A small-molecule ligand and the protein it binds are described below.
Small molecule (SMILES): CC(=O)N[C@@H]1[C@@H](O)[C@H](O)[C@@H](CO)O[C@H]1O

Sequence of chain 13.A:
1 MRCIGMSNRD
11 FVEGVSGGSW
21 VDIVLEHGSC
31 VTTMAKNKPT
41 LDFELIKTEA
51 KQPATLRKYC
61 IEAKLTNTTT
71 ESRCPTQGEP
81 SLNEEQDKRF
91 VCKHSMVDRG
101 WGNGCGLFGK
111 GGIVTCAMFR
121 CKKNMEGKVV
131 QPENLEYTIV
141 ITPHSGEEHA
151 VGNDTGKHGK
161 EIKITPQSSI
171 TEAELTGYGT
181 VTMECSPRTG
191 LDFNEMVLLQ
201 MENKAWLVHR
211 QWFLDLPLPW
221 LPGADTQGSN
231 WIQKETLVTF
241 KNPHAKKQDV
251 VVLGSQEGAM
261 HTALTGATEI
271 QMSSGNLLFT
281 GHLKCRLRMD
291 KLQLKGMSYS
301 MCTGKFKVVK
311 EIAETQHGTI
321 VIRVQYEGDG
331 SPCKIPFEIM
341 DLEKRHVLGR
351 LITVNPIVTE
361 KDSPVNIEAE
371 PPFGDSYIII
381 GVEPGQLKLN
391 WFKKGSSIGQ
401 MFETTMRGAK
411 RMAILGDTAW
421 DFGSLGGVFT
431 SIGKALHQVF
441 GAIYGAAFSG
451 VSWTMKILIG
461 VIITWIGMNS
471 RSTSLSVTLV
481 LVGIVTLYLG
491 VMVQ

Binding-site contacts:
Ligand atom C1 contacts residue ASN67 of chain 13.A at 1.4 Å.
Ligand atom O7 contacts residue ASN67 of chain 13.A at 3.0 Å (h-bond).
Ligand atom C7 contacts residue MET118 of chain 13.A at 4.0 Å (hydrophobic).
Ligand atom C5 contacts residue ASN67 of chain 13.A at 3.7 Å.
Ligand atom C3 contacts residue ASN67 of chain 13.A at 3.8 Å.
Ligand atom C4 contacts residue ASN67 of chain 13.A at 4.2 Å.
Ligand atom N2 contacts residue ASN67 of chain 13.A at 2.9 Å (h-bond).
Ligand atom C8 contacts residue PHE90 of chain 13.A at 4.0 Å (hydrophobic).
Ligand atom C8 contacts residue ASN67 of chain 13.A at 4.0 Å.
Ligand atom C8 contacts residue MET118 of chain 13.A at 3.8 Å (hydrophobic).
Ligand atom C2 contacts residue ASN67 of chain 13.A at 2.5 Å.
Ligand atom O7 contacts residue MET118 of chain 13.A at 3.5 Å.
Ligand atom O5 contacts residue ASN67 of chain 13.A at 2.4 Å (h-bond).
Ligand atom C7 contacts residue ASN67 of chain 13.A at 3.2 Å.